Binding-site contacts:
Ligand atom C7 contacts residue THR37 of chain 1.E at 4.3 Å.
Ligand atom C7 contacts residue ASN35 of chain 1.E at 3.5 Å.
Ligand atom C2 contacts residue ASN35 of chain 1.E at 2.3 Å.
Ligand atom O7 contacts residue ASN35 of chain 1.E at 3.8 Å.
Ligand atom C3 contacts residue ASN35 of chain 1.E at 3.7 Å.
Ligand atom C4 contacts residue ASN35 of chain 1.E at 4.2 Å.
Ligand atom O5 contacts residue ASN35 of chain 1.E at 2.4 Å (h-bond).
Ligand atom C1 contacts residue THR37 of chain 1.E at 3.7 Å.
Ligand atom O6 contacts residue ASN40 of chain 1.E at 2.8 Å (h-bond).
Ligand atom C5 contacts residue ASN40 of chain 1.E at 3.7 Å.
Ligand atom O5 contacts residue THR37 of chain 1.E at 4.4 Å.
Ligand atom C6 contacts residue ASN35 of chain 1.E at 4.3 Å.
Ligand atom C1 contacts residue ASN35 of chain 1.E at 1.4 Å.
Ligand atom O5 contacts residue ASN40 of chain 1.E at 3.9 Å.
Ligand atom C6 contacts residue ASN40 of chain 1.E at 3.1 Å.
Ligand atom N2 contacts residue ASN35 of chain 1.E at 2.8 Å (h-bond).
Ligand atom O7 contacts residue THR37 of chain 1.E at 3.5 Å.
Ligand atom C5 contacts residue ASN35 of chain 1.E at 3.7 Å.

Sequence of chain 1.E:
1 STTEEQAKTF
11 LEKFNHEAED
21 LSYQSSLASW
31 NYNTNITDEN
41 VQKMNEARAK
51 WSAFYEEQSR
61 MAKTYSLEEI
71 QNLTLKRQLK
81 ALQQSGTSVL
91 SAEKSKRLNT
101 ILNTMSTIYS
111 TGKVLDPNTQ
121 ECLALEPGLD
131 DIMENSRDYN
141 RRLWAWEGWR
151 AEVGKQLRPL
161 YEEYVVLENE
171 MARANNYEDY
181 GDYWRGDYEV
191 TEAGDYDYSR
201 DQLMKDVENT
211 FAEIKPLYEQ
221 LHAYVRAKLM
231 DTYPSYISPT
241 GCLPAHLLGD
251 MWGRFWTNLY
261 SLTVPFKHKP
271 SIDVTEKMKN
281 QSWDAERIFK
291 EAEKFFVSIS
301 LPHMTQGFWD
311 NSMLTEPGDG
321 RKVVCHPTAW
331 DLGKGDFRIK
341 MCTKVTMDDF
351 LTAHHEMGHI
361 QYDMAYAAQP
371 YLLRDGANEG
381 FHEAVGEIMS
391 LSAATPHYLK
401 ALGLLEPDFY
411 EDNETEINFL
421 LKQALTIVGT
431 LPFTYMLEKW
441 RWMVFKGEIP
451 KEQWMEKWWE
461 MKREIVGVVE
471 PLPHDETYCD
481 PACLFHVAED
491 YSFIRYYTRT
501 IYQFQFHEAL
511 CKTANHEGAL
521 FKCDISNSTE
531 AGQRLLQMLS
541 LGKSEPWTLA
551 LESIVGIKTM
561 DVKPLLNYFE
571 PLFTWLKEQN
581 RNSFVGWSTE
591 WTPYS

The small molecule below binds the protein below.
Small molecule (SMILES): CC(=O)N[C@@H]1[C@@H](O)[C@H](O)[C@@H](CO)O[C@H]1O